Sequence of chain 1.C:
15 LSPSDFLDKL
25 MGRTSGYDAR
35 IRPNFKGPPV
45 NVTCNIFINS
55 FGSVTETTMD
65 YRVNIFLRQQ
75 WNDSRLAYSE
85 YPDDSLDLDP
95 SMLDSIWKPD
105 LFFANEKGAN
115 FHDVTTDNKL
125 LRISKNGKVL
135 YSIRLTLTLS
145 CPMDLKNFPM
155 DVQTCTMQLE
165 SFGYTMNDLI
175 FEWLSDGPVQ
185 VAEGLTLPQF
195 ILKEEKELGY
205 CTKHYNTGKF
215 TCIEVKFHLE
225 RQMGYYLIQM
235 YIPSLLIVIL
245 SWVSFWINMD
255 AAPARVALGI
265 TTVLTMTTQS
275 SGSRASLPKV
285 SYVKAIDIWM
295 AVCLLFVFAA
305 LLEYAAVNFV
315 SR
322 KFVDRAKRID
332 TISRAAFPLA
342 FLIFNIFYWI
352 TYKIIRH

A small-molecule ligand and the protein it binds are described below.
Small molecule (SMILES): O=C1C[C@@H]2OCC=C3CN4CC[C@]56c7ccccc7N1[C@H]5[C@H]2[C@H]3C[C@H]46

Sequence of chain 1.B:
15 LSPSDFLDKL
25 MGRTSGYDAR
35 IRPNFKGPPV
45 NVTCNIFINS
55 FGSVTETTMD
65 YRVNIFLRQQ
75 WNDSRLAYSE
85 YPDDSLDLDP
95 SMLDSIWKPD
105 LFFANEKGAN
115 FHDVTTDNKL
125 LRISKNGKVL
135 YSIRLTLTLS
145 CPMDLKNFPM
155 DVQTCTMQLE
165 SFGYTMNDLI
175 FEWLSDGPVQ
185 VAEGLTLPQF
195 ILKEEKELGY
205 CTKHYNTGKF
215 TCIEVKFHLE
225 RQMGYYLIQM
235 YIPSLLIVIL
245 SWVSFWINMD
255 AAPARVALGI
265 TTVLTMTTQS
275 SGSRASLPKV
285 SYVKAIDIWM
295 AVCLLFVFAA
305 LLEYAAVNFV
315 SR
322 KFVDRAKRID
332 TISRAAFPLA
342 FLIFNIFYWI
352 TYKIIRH

Binding-site contacts:
Ligand atom OAJ contacts residue ARG72 of chain 1.C at 2.7 Å (salt-bridge).
Ligand atom CAC contacts residue PHE214 of chain 1.B at 3.5 Å (hydrophobic).
Ligand atom CAT contacts residue TYR209 of chain 1.B at 3.6 Å (hydrophobic).
Ligand atom CAI contacts residue SER136 of chain 1.C at 4.2 Å.
Ligand atom CAN contacts residue THR211 of chain 1.B at 4.1 Å.
Ligand atom CAW contacts residue SER136 of chain 1.C at 4.1 Å.
Ligand atom CAB contacts residue PHE214 of chain 1.B at 4.2 Å (hydrophobic).
Ligand atom CAU contacts residue THR211 of chain 1.B at 3.9 Å.
Ligand atom CAD contacts residue ARG126 of chain 1.C at 3.5 Å.
Ligand atom CAV contacts residue PHE214 of chain 1.B at 3.6 Å (hydrophobic).
Ligand atom CAX contacts residue PHE166 of chain 1.B at 3.5 Å (hydrophobic).
Ligand atom CAD contacts residue LEU124 of chain 1.C at 3.5 Å (hydrophobic).
Ligand atom CAX contacts residue PHE70 of chain 1.C at 3.6 Å (hydrophobic).
Ligand atom CAU contacts residue PHE214 of chain 1.B at 3.2 Å (hydrophobic).
Ligand atom CAL contacts residue ARG72 of chain 1.C at 3.8 Å.
Ligand atom CAU contacts residue TYR209 of chain 1.B at 3.8 Å (hydrophobic).
Ligand atom OAO contacts residue PHE70 of chain 1.C at 4.2 Å.
Ligand atom CAQ contacts residue TYR209 of chain 1.B at 3.6 Å (hydrophobic).
Ligand atom CAI contacts residue ARG72 of chain 1.C at 3.6 Å.
Ligand atom CAA contacts residue THR211 of chain 1.B at 4.5 Å.
Ligand atom CAS contacts residue TYR209 of chain 1.B at 3.7 Å (hydrophobic).
Ligand atom CAS contacts residue PHE70 of chain 1.C at 4.5 Å (hydrophobic).
Ligand atom CAD contacts residue GLY167 of chain 1.B at 4.3 Å.
Ligand atom CAP contacts residue PHE70 of chain 1.C at 4.4 Å (hydrophobic).
Ligand atom CAP contacts residue PHE51 of chain 1.C at 4.0 Å (hydrophobic).
Ligand atom CAW contacts residue PHE166 of chain 1.B at 3.8 Å (hydrophobic).
Ligand atom CAP contacts residue TYR209 of chain 1.B at 3.7 Å (hydrophobic).
Ligand atom OAJ contacts residue LEU134 of chain 1.C at 3.6 Å.
Ligand atom CAB contacts residue LEU124 of chain 1.C at 4.3 Å (hydrophobic).
Ligand atom CAE contacts residue ARG126 of chain 1.C at 3.5 Å.
Ligand atom CAC contacts residue GLY167 of chain 1.B at 3.8 Å.
Ligand atom CAK contacts residue SER136 of chain 1.C at 4.1 Å.
Ligand atom CAR contacts residue TYR209 of chain 1.B at 3.6 Å (hydrophobic).
Ligand atom CAC contacts residue LEU124 of chain 1.C at 3.7 Å (hydrophobic).
Ligand atom CAT contacts residue THR211 of chain 1.B at 4.4 Å.
Ligand atom CAF contacts residue LEU134 of chain 1.C at 3.9 Å (hydrophobic).
Ligand atom NAH contacts residue SER136 of chain 1.C at 3.9 Å.
Ligand atom CAQ contacts residue PHE70 of chain 1.C at 4.1 Å (hydrophobic).
Ligand atom CAD contacts residue PHE214 of chain 1.B at 4.1 Å (hydrophobic).
Ligand atom CAE contacts residue LEU124 of chain 1.C at 4.0 Å (hydrophobic).